A protein and the small-molecule ligand that binds it are described below.
Small molecule (SMILES): CC(=O)N[C@H]1[C@H](O[C@H]2[C@H](O)[C@@H](NC(C)=O)CO[C@@H]2CO)O[C@H](CO)[C@@H](O)[C@@H]1O

Sequence of chain 1.A:
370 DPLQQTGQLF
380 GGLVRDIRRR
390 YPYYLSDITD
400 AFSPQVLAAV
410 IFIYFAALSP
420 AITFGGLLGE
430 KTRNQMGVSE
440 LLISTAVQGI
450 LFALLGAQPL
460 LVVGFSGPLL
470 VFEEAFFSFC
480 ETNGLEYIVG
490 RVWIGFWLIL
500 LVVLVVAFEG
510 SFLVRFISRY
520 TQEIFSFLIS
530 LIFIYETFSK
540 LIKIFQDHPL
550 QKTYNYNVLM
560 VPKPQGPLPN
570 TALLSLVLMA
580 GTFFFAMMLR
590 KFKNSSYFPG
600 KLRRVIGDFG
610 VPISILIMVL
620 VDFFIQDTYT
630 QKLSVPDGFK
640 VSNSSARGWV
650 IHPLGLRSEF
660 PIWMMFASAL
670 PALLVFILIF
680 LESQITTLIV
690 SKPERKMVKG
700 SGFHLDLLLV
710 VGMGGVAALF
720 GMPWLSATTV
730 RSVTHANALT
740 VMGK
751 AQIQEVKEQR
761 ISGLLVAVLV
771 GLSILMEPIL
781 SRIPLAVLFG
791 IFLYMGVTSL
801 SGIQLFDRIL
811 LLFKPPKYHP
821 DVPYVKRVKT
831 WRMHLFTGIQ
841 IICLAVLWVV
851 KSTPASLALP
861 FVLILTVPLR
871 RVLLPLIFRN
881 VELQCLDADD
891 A

Binding-site contacts:
Ligand atom O6 contacts residue SER644 of chain 1.A at 2.7 Å (h-bond).
Ligand atom O5 contacts residue SER644 of chain 1.A at 3.1 Å (h-bond).
Ligand atom C3 contacts residue ARG432 of chain 1.A at 4.2 Å.
Ligand atom O6 contacts residue ALA645 of chain 1.A at 3.4 Å.
Ligand atom C4 contacts residue ASN642 of chain 1.A at 4.2 Å.
Ligand atom O6 contacts residue ASN642 of chain 1.A at 3.9 Å.
Ligand atom C4 contacts residue ARG432 of chain 1.A at 4.2 Å.
Ligand atom O7 contacts residue ASN433 of chain 1.A at 3.0 Å (h-bond).
Ligand atom C2 contacts residue ARG432 of chain 1.A at 3.6 Å.
Ligand atom C7 contacts residue ASN642 of chain 1.A at 3.1 Å.
Ligand atom O7 contacts residue ARG432 of chain 1.A at 3.1 Å (salt-bridge).
Ligand atom O5 contacts residue ASN642 of chain 1.A at 2.3 Å (h-bond).
Ligand atom C6 contacts residue SER644 of chain 1.A at 3.4 Å.
Ligand atom O4 contacts residue ARG432 of chain 1.A at 3.8 Å.
Ligand atom O5 contacts residue ARG432 of chain 1.A at 3.6 Å.
Ligand atom C8 contacts residue ASN642 of chain 1.A at 3.3 Å.
Ligand atom C5 contacts residue ARG432 of chain 1.A at 3.2 Å.
Ligand atom C1 contacts residue ASN642 of chain 1.A at 1.4 Å.
Ligand atom O7 contacts residue ASN642 of chain 1.A at 3.8 Å.
Ligand atom C1 contacts residue SER644 of chain 1.A at 3.6 Å.
Ligand atom C5 contacts residue ASN642 of chain 1.A at 3.6 Å.
Ligand atom C6 contacts residue ALA645 of chain 1.A at 4.3 Å (hydrophobic).
Ligand atom C1 contacts residue ARG432 of chain 1.A at 3.8 Å.
Ligand atom C8 contacts residue ASN433 of chain 1.A at 3.5 Å.
Ligand atom O6 contacts residue ARG432 of chain 1.A at 3.3 Å.
Ligand atom C7 contacts residue ASN433 of chain 1.A at 3.8 Å.
Ligand atom C3 contacts residue ASN642 of chain 1.A at 3.8 Å.
Ligand atom O5 contacts residue ALA645 of chain 1.A at 3.8 Å.
Ligand atom C6 contacts residue ARG432 of chain 1.A at 3.7 Å.
Ligand atom N2 contacts residue ARG432 of chain 1.A at 4.0 Å.
Ligand atom C2 contacts residue ASN642 of chain 1.A at 2.5 Å.
Ligand atom C8 contacts residue ARG432 of chain 1.A at 4.4 Å.
Ligand atom C7 contacts residue ARG432 of chain 1.A at 3.6 Å.
Ligand atom C5 contacts residue SER644 of chain 1.A at 3.3 Å.
Ligand atom O3 contacts residue ARG432 of chain 1.A at 3.3 Å.
Ligand atom N2 contacts residue ASN642 of chain 1.A at 3.0 Å (h-bond).